Binding-site contacts:
Ligand atom OAG contacts residue LYS40 of chain 1.A at 3.2 Å (salt-bridge).
Ligand atom CAK contacts residue LEU147 of chain 1.A at 3.4 Å (hydrophobic).
Ligand atom OAH contacts residue VAL25 of chain 1.A at 3.6 Å.
Ligand atom CAA contacts residue LEU147 of chain 1.A at 4.1 Å (hydrophobic).
Ligand atom CAD contacts residue LYS40 of chain 1.A at 4.2 Å.
Ligand atom CAA contacts residue ALA38 of chain 1.A at 3.9 Å (hydrophobic).
Ligand atom CAJ contacts residue LEU147 of chain 1.A at 3.5 Å (hydrophobic).
Ligand atom CAK contacts residue GLU94 of chain 1.A at 3.3 Å.
Ligand atom CAE contacts residue LEU93 of chain 1.A at 4.2 Å (hydrophobic).
Ligand atom OAG contacts residue ILE158 of chain 1.A at 3.9 Å.
Ligand atom OAG contacts residue ASP159 of chain 1.A at 3.7 Å.
Ligand atom CAL contacts residue ILE77 of chain 1.A at 3.9 Å (hydrophobic).
Ligand atom CAK contacts residue ALA38 of chain 1.A at 3.4 Å (hydrophobic).
Ligand atom CAL contacts residue LEU147 of chain 1.A at 3.8 Å (hydrophobic).
Ligand atom CAD contacts residue ILE158 of chain 1.A at 3.8 Å (hydrophobic).
Ligand atom OAF contacts residue LEU93 of chain 1.A at 3.9 Å.
Ligand atom BR1 contacts residue VAL99 of chain 1.A at 4.0 Å.
Ligand atom OAG contacts residue LEU93 of chain 1.A at 3.9 Å.
Ligand atom CAL contacts residue GLU94 of chain 1.A at 3.4 Å.
Ligand atom CAL contacts residue LEU93 of chain 1.A at 4.2 Å (hydrophobic).
Ligand atom OAH contacts residue ILE158 of chain 1.A at 3.8 Å.
Ligand atom CAJ contacts residue ALA38 of chain 1.A at 3.7 Å (hydrophobic).
Ligand atom CAB contacts residue LEU147 of chain 1.A at 4.2 Å (hydrophobic).
Ligand atom CAE contacts residue LYS40 of chain 1.A at 4.1 Å.
Ligand atom CAC contacts residue VAL25 of chain 1.A at 3.8 Å (hydrophobic).
Ligand atom CAD contacts residue VAL25 of chain 1.A at 3.8 Å (hydrophobic).
Ligand atom CAC contacts residue ILE158 of chain 1.A at 3.6 Å (hydrophobic).
Ligand atom OAF contacts residue ILE158 of chain 1.A at 3.7 Å.
Ligand atom CAL contacts residue ILE158 of chain 1.A at 4.2 Å (hydrophobic).
Ligand atom CAK contacts residue ARG95 of chain 1.A at 4.2 Å.
Ligand atom CAE contacts residue ILE158 of chain 1.A at 3.8 Å (hydrophobic).
Ligand atom CAB contacts residue ILE158 of chain 1.A at 4.1 Å (hydrophobic).
Ligand atom CAL contacts residue ALA38 of chain 1.A at 3.5 Å (hydrophobic).
Ligand atom CAI contacts residue LEU147 of chain 1.A at 3.8 Å (hydrophobic).
Ligand atom BR1 contacts residue LEU147 of chain 1.A at 4.0 Å.
Ligand atom BR1 contacts residue ARG95 of chain 1.A at 3.8 Å.
Ligand atom CAA contacts residue ILE158 of chain 1.A at 3.9 Å (hydrophobic).
Ligand atom CAB contacts residue VAL25 of chain 1.A at 4.0 Å (hydrophobic).
Ligand atom CAI contacts residue VAL25 of chain 1.A at 4.1 Å (hydrophobic).
Ligand atom BR1 contacts residue LEU17 of chain 1.A at 3.7 Å.

This small molecule binds to this protein.
Small molecule (SMILES): O=c1cc(O)c2cc(Br)ccc2o1

Sequence of chain 1.A:
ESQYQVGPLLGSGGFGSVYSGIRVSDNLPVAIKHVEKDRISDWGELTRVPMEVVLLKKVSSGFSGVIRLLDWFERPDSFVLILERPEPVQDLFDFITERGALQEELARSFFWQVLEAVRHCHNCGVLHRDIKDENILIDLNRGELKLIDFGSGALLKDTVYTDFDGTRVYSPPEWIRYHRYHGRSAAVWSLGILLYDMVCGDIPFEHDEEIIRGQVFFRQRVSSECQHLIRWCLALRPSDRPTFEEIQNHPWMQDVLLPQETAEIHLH